Sequence of chain 1.A:
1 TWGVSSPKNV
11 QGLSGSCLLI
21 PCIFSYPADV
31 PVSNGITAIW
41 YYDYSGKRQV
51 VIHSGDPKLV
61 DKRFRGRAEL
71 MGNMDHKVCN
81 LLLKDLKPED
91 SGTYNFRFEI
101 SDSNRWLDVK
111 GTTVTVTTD

Binding-site contacts:
Ligand atom C11 contacts residue TRP106 of chain 1.A at 4.0 Å (hydrophobic).
Ligand atom C1Z contacts residue TYR44 of chain 1.A at 3.5 Å (hydrophobic).
Ligand atom C11 contacts residue TRP2 of chain 1.A at 3.3 Å (hydrophobic).
Ligand atom C5 contacts residue SER103 of chain 1.A at 4.1 Å.
Ligand atom C1 contacts residue ARG105 of chain 1.A at 3.5 Å.
Ligand atom C7 contacts residue TRP106 of chain 1.A at 3.6 Å (hydrophobic).
Ligand atom C11 contacts residue SER103 of chain 1.A at 4.0 Å.
Ligand atom O8 contacts residue LEU107 of chain 1.A at 2.9 Å (h-bond).
Ligand atom O4 contacts residue SER103 of chain 1.A at 2.6 Å (h-bond).
Ligand atom CD1 contacts residue LEU107 of chain 1.A at 3.5 Å (hydrophobic).
Ligand atom N5 contacts residue TRP106 of chain 1.A at 4.1 Å.
Ligand atom O8 contacts residue ARG97 of chain 1.A at 4.2 Å.
Ligand atom C10 contacts residue SER103 of chain 1.A at 3.8 Å.
Ligand atom O8 contacts residue TRP106 of chain 1.A at 3.6 Å.
Ligand atom C4 contacts residue ARG105 of chain 1.A at 3.8 Å.
Ligand atom C1Z contacts residue VAL109 of chain 1.A at 3.7 Å (hydrophobic).
Ligand atom N5 contacts residue SER103 of chain 1.A at 3.5 Å (h-bond).
Ligand atom O7 contacts residue TRP106 of chain 1.A at 4.0 Å.
Ligand atom C11 contacts residue ARG105 of chain 1.A at 3.8 Å.
Ligand atom C4 contacts residue SER103 of chain 1.A at 3.5 Å.
Ligand atom CE1 contacts residue VAL109 of chain 1.A at 3.6 Å (hydrophobic).
Ligand atom NX6 contacts residue LEU107 of chain 1.A at 3.1 Å (h-bond).
Ligand atom CE2 contacts residue VAL109 of chain 1.A at 4.0 Å (hydrophobic).
Ligand atom CD1 contacts residue VAL109 of chain 1.A at 3.6 Å (hydrophobic).
Ligand atom CE1 contacts residue LEU107 of chain 1.A at 4.0 Å (hydrophobic).
Ligand atom C9 contacts residue TRP106 of chain 1.A at 3.8 Å (hydrophobic).
Ligand atom O1B contacts residue ARG105 of chain 1.A at 3.7 Å.
Ligand atom C1G contacts residue VAL109 of chain 1.A at 4.0 Å (hydrophobic).
Ligand atom C9 contacts residue LEU107 of chain 1.A at 3.9 Å (hydrophobic).
Ligand atom C12 contacts residue LEU107 of chain 1.A at 4.0 Å (hydrophobic).
Ligand atom O1B contacts residue ARG97 of chain 1.A at 2.9 Å (salt-bridge).
Ligand atom N5 contacts residue ARG105 of chain 1.A at 2.7 Å (salt-bridge).
Ligand atom C10 contacts residue TRP106 of chain 1.A at 4.0 Å (hydrophobic).
Ligand atom C1 contacts residue ARG97 of chain 1.A at 3.6 Å.
Ligand atom C6 contacts residue ARG105 of chain 1.A at 3.5 Å.
Ligand atom C7 contacts residue ARG105 of chain 1.A at 4.0 Å.
Ligand atom C5 contacts residue ARG105 of chain 1.A at 3.5 Å.
Ligand atom O1A contacts residue ARG97 of chain 1.A at 2.9 Å (salt-bridge).
Ligand atom C10 contacts residue ARG105 of chain 1.A at 3.6 Å.
Ligand atom O1A contacts residue ARG105 of chain 1.A at 3.0 Å.

This protein binds this small molecule.
Small molecule (SMILES): CO[C@]1(C(=O)O)C[C@H](O)[C@@H](NC(C)=O)[C@H]([C@H](O)[C@H](O)CNC(=O)c2ccccc2)O1